Binding-site contacts:
Ligand atom N contacts residue TYR134 of chain 1.A at 3.6 Å.
Ligand atom C5 contacts residue GLU133 of chain 1.A at 3.9 Å.
Ligand atom C31 contacts residue TYR134 of chain 1.A at 3.9 Å (hydrophobic).
Ligand atom C31 contacts residue TYR71 of chain 1.A at 4.1 Å (hydrophobic).
Ligand atom N1 contacts residue TYR134 of chain 1.A at 3.3 Å.
Ligand atom C6 contacts residue LEU188 of chain 1.A at 3.9 Å (hydrophobic).
Ligand atom C29 contacts residue ALA83 of chain 1.A at 4.0 Å (hydrophobic).
Ligand atom C5 contacts residue ALA83 of chain 1.A at 3.4 Å (hydrophobic).
Ligand atom N2 contacts residue VAL135 of chain 1.A at 2.7 Å (h-bond).
Ligand atom N contacts residue ALA83 of chain 1.A at 3.9 Å.
Ligand atom C12 contacts residue ARG141 of chain 1.A at 3.7 Å.
Ligand atom C26 contacts residue CYS199 of chain 1.A at 3.9 Å (hydrophobic).
Ligand atom C31 contacts residue ILE62 of chain 1.A at 4.0 Å (hydrophobic).
Ligand atom N1 contacts residue LEU188 of chain 1.A at 3.4 Å.
Ligand atom C11 contacts residue PRO136 of chain 1.A at 3.9 Å (hydrophobic).
Ligand atom C31 contacts residue ALA83 of chain 1.A at 3.7 Å (hydrophobic).
Ligand atom C14 contacts residue PRO136 of chain 1.A at 3.4 Å (hydrophobic).
Ligand atom N2 contacts residue LEU188 of chain 1.A at 3.9 Å.
Ligand atom C31 contacts residue VAL70 of chain 1.A at 3.9 Å (hydrophobic).
Ligand atom C6 contacts residue VAL135 of chain 1.A at 3.5 Å (hydrophobic).
Ligand atom N contacts residue GLU133 of chain 1.A at 2.8 Å (salt-bridge).
Ligand atom N contacts residue LEU188 of chain 1.A at 3.7 Å.
Ligand atom O contacts residue ILE62 of chain 1.A at 4.1 Å.
Ligand atom C12 contacts residue PRO136 of chain 1.A at 3.4 Å (hydrophobic).
Ligand atom C13 contacts residue ARG141 of chain 1.A at 4.0 Å.
Ligand atom N1 contacts residue GLU133 of chain 1.A at 3.5 Å (salt-bridge).
Ligand atom C14 contacts residue VAL135 of chain 1.A at 3.6 Å (hydrophobic).
Ligand atom C6 contacts residue TYR134 of chain 1.A at 4.0 Å (hydrophobic).
Ligand atom C29 contacts residue VAL70 of chain 1.A at 3.7 Å (hydrophobic).
Ligand atom C14 contacts residue TYR134 of chain 1.A at 3.8 Å (hydrophobic).
Ligand atom C7 contacts residue TYR134 of chain 1.A at 3.9 Å (hydrophobic).
Ligand atom C25 contacts residue GLN185 of chain 1.A at 3.4 Å.
Ligand atom C24 contacts residue LEU188 of chain 1.A at 4.1 Å (hydrophobic).
Ligand atom C26 contacts residue ASN186 of chain 1.A at 3.8 Å.
Ligand atom C13 contacts residue THR138 of chain 1.A at 3.3 Å.
Ligand atom N1 contacts residue VAL135 of chain 1.A at 3.0 Å (h-bond).
Ligand atom C26 contacts residue GLN185 of chain 1.A at 3.8 Å.
Ligand atom C7 contacts residue VAL135 of chain 1.A at 3.6 Å (hydrophobic).
Ligand atom N2 contacts residue TYR134 of chain 1.A at 4.0 Å.
Ligand atom N contacts residue VAL135 of chain 1.A at 4.0 Å.

Sequence of chain 1.A:
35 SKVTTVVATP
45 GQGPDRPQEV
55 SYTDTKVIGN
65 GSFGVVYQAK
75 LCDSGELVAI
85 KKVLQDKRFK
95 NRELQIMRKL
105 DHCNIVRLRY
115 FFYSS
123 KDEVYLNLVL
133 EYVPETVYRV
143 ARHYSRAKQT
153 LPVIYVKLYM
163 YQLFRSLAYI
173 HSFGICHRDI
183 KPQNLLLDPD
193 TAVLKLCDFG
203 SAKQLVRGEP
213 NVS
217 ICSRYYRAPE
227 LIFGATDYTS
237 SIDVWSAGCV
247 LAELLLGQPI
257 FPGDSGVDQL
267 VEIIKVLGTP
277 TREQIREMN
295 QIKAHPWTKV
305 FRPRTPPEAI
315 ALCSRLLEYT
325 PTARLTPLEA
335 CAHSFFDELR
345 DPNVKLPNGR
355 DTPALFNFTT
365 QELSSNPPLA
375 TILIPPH

This protein binds this small molecule.
Small molecule (SMILES): CC[C@@]1(c2ccccc2)C2=C(CC(C)(C)CC2=O)Nc2n[nH]cc21